Binding-site contacts:
Ligand atom C27 contacts residue HIS331 of chain 1.D at 3.0 Å.
Ligand atom C04 contacts residue TRP405 of chain 1.C at 3.6 Å (hydrophobic).
Ligand atom C11 contacts residue TRP405 of chain 1.C at 3.3 Å (hydrophobic).
Ligand atom C04 contacts residue TRP407 of chain 1.D at 3.9 Å (hydrophobic).
Ligand atom N02 contacts residue TRP407 of chain 1.D at 3.3 Å.
Ligand atom C06 contacts residue VAL64 of chain 1.D at 3.5 Å (hydrophobic).
Ligand atom C03 contacts residue TRP405 of chain 1.C at 3.5 Å (hydrophobic).
Ligand atom C04 contacts residue PHE420 of chain 1.C at 4.0 Å (hydrophobic).
Ligand atom C10 contacts residue TRP407 of chain 1.D at 3.8 Å (hydrophobic).
Ligand atom C06 contacts residue PHE420 of chain 1.C at 3.9 Å (hydrophobic).
Ligand atom C27 contacts residue ASP329 of chain 1.D at 4.1 Å.
Ligand atom N28 contacts residue ARG325 of chain 1.D at 2.9 Å (salt-bridge).
Ligand atom N21 contacts residue TRP34 of chain 1.C at 3.9 Å.
Ligand atom C23 contacts residue ARG325 of chain 1.D at 4.0 Å.
Ligand atom N02 contacts residue PHE420 of chain 1.C at 3.9 Å.
Ligand atom C11 contacts residue PHE420 of chain 1.C at 3.6 Å (hydrophobic).
Ligand atom C03 contacts residue PHE420 of chain 1.C at 4.1 Å (hydrophobic).
Ligand atom N28 contacts residue HIS331 of chain 1.D at 2.6 Å (h-bond).
Ligand atom C27 contacts residue ARG325 of chain 1.D at 4.0 Å.
Ligand atom N01 contacts residue TRP407 of chain 1.D at 3.5 Å (h-bond).
Ligand atom C11 contacts residue SER62 of chain 1.D at 3.7 Å.
Ligand atom C24 contacts residue TRP34 of chain 1.C at 4.1 Å (hydrophobic).
Ligand atom C05 contacts residue TRP407 of chain 1.D at 3.8 Å (hydrophobic).
Ligand atom C10 contacts residue PHE420 of chain 1.C at 4.0 Å (hydrophobic).
Ligand atom C26 contacts residue VAL64 of chain 1.D at 3.8 Å (hydrophobic).
Ligand atom C08 contacts residue VAL64 of chain 1.D at 3.8 Å (hydrophobic).
Ligand atom N02 contacts residue ALA406 of chain 1.D at 2.4 Å (h-bond).
Ligand atom C02 contacts residue ALA406 of chain 1.D at 3.3 Å (hydrophobic).
Ligand atom N01 contacts residue PHE420 of chain 1.C at 3.7 Å.
Ligand atom C09 contacts residue ARG325 of chain 1.D at 3.9 Å.
Ligand atom C03 contacts residue ALA406 of chain 1.D at 3.4 Å (hydrophobic).
Ligand atom C24 contacts residue ARG325 of chain 1.D at 3.2 Å.
Ligand atom N01 contacts residue ARG325 of chain 1.D at 4.1 Å.
Ligand atom N28 contacts residue ASP329 of chain 1.D at 2.8 Å (salt-bridge).
Ligand atom C07 contacts residue TRP34 of chain 1.C at 3.7 Å (hydrophobic).
Ligand atom C03 contacts residue TRP407 of chain 1.D at 4.0 Å (hydrophobic).
Ligand atom C02 contacts residue TRP407 of chain 1.D at 3.6 Å (hydrophobic).
Ligand atom C02 contacts residue PHE420 of chain 1.C at 3.6 Å (hydrophobic).
Ligand atom C07 contacts residue VAL64 of chain 1.D at 3.2 Å (hydrophobic).
Ligand atom C25 contacts residue ARG325 of chain 1.D at 3.9 Å.

This protein binds this small molecule.
Small molecule (SMILES): Cc1cc(N)nc2cc(-c3cncc(CN)c3)ccc12

Sequence of chain 1.C:
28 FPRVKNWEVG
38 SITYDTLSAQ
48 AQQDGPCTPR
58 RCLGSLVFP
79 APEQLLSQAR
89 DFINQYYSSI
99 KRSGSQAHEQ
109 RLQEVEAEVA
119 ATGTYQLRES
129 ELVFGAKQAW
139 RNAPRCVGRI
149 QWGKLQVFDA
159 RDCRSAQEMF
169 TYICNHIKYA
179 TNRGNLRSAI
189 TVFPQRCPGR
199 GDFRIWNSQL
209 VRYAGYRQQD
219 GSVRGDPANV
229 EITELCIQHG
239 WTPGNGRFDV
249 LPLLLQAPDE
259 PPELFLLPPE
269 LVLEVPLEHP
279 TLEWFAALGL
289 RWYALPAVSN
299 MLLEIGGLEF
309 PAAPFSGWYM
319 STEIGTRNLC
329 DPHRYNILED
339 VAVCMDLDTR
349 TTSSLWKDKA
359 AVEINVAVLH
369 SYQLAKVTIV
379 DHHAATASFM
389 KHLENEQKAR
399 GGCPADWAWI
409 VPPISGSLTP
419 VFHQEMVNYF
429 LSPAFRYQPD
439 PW

Sequence of chain 1.D:
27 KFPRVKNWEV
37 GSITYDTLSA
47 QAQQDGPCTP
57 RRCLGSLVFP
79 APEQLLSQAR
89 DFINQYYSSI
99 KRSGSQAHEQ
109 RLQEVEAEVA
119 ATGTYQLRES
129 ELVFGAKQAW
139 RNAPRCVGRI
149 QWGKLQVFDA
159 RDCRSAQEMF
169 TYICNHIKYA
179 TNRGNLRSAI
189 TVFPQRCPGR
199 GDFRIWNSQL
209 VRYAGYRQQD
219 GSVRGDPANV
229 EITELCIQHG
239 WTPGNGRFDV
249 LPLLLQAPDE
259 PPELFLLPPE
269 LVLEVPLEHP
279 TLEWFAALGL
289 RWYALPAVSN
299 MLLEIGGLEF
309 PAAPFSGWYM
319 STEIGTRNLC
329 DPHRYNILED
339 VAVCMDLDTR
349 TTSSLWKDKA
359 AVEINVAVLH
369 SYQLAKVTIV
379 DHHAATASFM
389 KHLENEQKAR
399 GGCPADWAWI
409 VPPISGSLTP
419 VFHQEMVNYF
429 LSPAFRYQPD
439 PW